A small-molecule ligand and the protein it binds are described below.
Small molecule (SMILES): CCO/N=C/c1ccc(OCC[C@@H](C)CCN2CCN(c3ccnc(N)c3)C2=O)cc1

Sequence of chain 54.C:
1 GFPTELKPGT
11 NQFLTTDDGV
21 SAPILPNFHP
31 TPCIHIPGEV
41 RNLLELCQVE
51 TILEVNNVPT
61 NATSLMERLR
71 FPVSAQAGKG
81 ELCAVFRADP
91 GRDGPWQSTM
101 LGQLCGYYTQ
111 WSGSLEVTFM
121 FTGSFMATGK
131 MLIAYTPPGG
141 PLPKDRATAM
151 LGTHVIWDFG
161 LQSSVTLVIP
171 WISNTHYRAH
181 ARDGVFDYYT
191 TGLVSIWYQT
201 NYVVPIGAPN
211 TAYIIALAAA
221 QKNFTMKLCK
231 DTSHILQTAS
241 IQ

Sequence of chain 53.A:
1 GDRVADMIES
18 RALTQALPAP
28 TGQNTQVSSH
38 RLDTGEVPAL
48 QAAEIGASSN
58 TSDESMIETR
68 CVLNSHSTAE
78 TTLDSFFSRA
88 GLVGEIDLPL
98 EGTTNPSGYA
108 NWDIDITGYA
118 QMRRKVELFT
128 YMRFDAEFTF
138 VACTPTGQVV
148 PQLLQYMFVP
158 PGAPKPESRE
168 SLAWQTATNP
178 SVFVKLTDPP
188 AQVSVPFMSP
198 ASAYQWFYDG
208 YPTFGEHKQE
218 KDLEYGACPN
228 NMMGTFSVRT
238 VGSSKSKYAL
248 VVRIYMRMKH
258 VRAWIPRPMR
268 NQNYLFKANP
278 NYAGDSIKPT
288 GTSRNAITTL

Binding-site contacts:
Ligand atom CAI contacts residue PHE155 of chain 53.A at 3.1 Å (hydrophobic).
Ligand atom OAV contacts residue VAL190 of chain 53.A at 3.9 Å.
Ligand atom CAE contacts residue PHE137 of chain 53.A at 3.9 Å (hydrophobic).
Ligand atom CAA contacts residue TYR153 of chain 53.A at 3.9 Å (hydrophobic).
Ligand atom NAC contacts residue THR114 of chain 53.A at 3.1 Å (h-bond).
Ligand atom CAF contacts residue GLN202 of chain 53.A at 3.5 Å.
Ligand atom CAF contacts residue ASN228 of chain 53.A at 3.8 Å.
Ligand atom CAG contacts residue GLN202 of chain 53.A at 3.5 Å.
Ligand atom OAD contacts residue ASP112 of chain 53.A at 3.4 Å.
Ligand atom CAL contacts residue THR114 of chain 53.A at 3.8 Å.
Ligand atom NBE contacts residue TRP203 of chain 53.A at 3.8 Å.
Ligand atom CAJ contacts residue PHE135 of chain 53.A at 3.1 Å (hydrophobic).
Ligand atom CAY contacts residue THR114 of chain 53.A at 3.8 Å.
Ligand atom CBA contacts residue ILE111 of chain 53.A at 3.7 Å (hydrophobic).
Ligand atom OAD contacts residue ILE113 of chain 53.A at 3.1 Å (h-bond).
Ligand atom CAR contacts residue ASN228 of chain 53.A at 3.7 Å.
Ligand atom CAR contacts residue TYR201 of chain 53.A at 3.2 Å (hydrophobic).
Ligand atom NAC contacts residue ALA275 of chain 53.A at 3.5 Å.
Ligand atom CAG contacts residue ASN228 of chain 53.A at 3.3 Å.
Ligand atom CAM contacts residue PHE155 of chain 53.A at 3.8 Å (hydrophobic).
Ligand atom CAN contacts residue PHE135 of chain 53.A at 3.4 Å (hydrophobic).
Ligand atom CAZ contacts residue VAL192 of chain 53.A at 3.6 Å (hydrophobic).
Ligand atom NAT contacts residue PHE155 of chain 53.A at 3.6 Å.
Ligand atom CAF contacts residue TRP203 of chain 53.A at 3.7 Å (hydrophobic).
Ligand atom OAW contacts residue MET195 of chain 53.A at 3.5 Å.
Ligand atom CAB contacts residue PHE131 of chain 53.A at 3.8 Å (hydrophobic).
Ligand atom CAQ contacts residue ILE113 of chain 53.A at 3.9 Å (hydrophobic).
Ligand atom CAS contacts residue TYR201 of chain 53.A at 3.7 Å (hydrophobic).
Ligand atom CBB contacts residue ASN228 of chain 53.A at 3.7 Å.
Ligand atom CAS contacts residue ASN228 of chain 53.A at 3.8 Å.
Ligand atom CAA contacts residue SER178 of chain 53.A at 3.5 Å.
Ligand atom CAA contacts residue VAL179 of chain 53.A at 3.1 Å (hydrophobic).
Ligand atom CAJ contacts residue VAL192 of chain 53.A at 3.7 Å (hydrophobic).
Ligand atom OAW contacts residue ILE111 of chain 53.A at 3.2 Å.
Ligand atom CAM contacts residue PRO177 of chain 53.A at 3.6 Å (hydrophobic).
Ligand atom CAA contacts residue PRO177 of chain 53.A at 3.5 Å (hydrophobic).
Ligand atom CAK contacts residue PHE155 of chain 53.A at 2.9 Å (hydrophobic).
Ligand atom CAH contacts residue VAL192 of chain 53.A at 3.5 Å (hydrophobic).
Ligand atom CAH contacts residue PHE135 of chain 53.A at 3.4 Å (hydrophobic).
Ligand atom CAB contacts residue PHE135 of chain 53.A at 3.8 Å (hydrophobic).

Sequence of chain 53.C:
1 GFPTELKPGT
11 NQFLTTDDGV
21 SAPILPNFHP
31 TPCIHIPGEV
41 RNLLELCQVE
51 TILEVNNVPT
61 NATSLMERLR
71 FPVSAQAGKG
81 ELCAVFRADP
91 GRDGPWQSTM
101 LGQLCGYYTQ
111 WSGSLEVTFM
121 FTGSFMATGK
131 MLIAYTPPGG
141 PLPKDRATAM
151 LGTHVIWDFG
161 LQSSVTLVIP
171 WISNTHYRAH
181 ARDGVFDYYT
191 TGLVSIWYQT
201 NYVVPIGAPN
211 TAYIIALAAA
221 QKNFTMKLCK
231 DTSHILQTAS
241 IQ